Sequence of chain 1.C:
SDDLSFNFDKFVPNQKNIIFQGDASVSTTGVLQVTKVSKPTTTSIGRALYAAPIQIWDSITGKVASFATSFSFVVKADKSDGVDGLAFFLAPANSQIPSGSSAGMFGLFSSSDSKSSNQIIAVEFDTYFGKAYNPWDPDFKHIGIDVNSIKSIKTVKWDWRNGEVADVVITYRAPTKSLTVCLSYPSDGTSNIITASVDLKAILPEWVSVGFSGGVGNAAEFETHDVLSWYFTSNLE

Binding-site contacts:
Ligand atom O6 contacts residue PRO100 of chain 1.C at 3.9 Å.
Ligand atom O5 contacts residue SER101 of chain 1.C at 3.9 Å.
Ligand atom C5 contacts residue SER112 of chain 1.C at 3.7 Å.
Ligand atom C1 contacts residue SER101 of chain 1.C at 3.6 Å.
Ligand atom O5 contacts residue SER112 of chain 1.C at 2.4 Å (h-bond).
Ligand atom O5 contacts residue PRO100 of chain 1.C at 3.8 Å.
Ligand atom O7 contacts residue SER112 of chain 1.C at 4.3 Å.
Ligand atom C2 contacts residue SER101 of chain 1.C at 3.6 Å.
Ligand atom O7 contacts residue SER101 of chain 1.C at 3.8 Å.
Ligand atom C7 contacts residue SER112 of chain 1.C at 3.8 Å.
Ligand atom C3 contacts residue SER112 of chain 1.C at 3.8 Å.
Ligand atom C6 contacts residue PRO100 of chain 1.C at 4.5 Å (hydrophobic).
Ligand atom N2 contacts residue SER112 of chain 1.C at 2.9 Å (h-bond).
Ligand atom O6 contacts residue SER101 of chain 1.C at 3.5 Å (h-bond).
Ligand atom C4 contacts residue SER112 of chain 1.C at 4.2 Å.
Ligand atom C2 contacts residue SER112 of chain 1.C at 2.5 Å.
Ligand atom C1 contacts residue SER112 of chain 1.C at 1.5 Å.
Ligand atom N2 contacts residue SER101 of chain 1.C at 4.0 Å.
Ligand atom C7 contacts residue SER101 of chain 1.C at 4.1 Å.

This small molecule binds to this protein.
Small molecule (SMILES): CC(=O)N[C@@H]1[C@@H](O)[C@H](O)[C@@H](CO)O[C@H]1O